This protein binds this small molecule.
Small molecule (SMILES): Nc1ncnc2c1ncn2[C@@H]1O[C@H](COP(=O)=O)[C@@H](O[P](=O)(O)OC[C@H]2O[C@@H](n3ccc(=O)[nH]c3=O)[C@H](O)[C@@H]2O)[C@H]1O

Binding-site contacts:
Ligand atom C2 contacts residue TRP38 of chain 6.B at 3.1 Å (hydrophobic).
Ligand atom N6 contacts residue VAL30 of chain 33.A at 4.3 Å.
Ligand atom O2' contacts residue HIS28 of chain 33.A at 3.2 Å (h-bond).
Ligand atom C8 contacts residue TRP38 of chain 6.B at 4.3 Å (hydrophobic).
Ligand atom C6 contacts residue TRP38 of chain 6.B at 3.6 Å (hydrophobic).
Ligand atom N3 contacts residue TRP38 of chain 6.B at 3.2 Å.
Ligand atom N6 contacts residue TRP38 of chain 6.B at 4.0 Å.
Ligand atom C4 contacts residue TRP38 of chain 6.B at 3.5 Å (hydrophobic).
Ligand atom O2' contacts residue TRP38 of chain 6.B at 4.2 Å.
Ligand atom N9 contacts residue TRP38 of chain 6.B at 3.7 Å.
Ligand atom C1' contacts residue TRP38 of chain 6.B at 4.0 Å (hydrophobic).
Ligand atom C5 contacts residue TRP38 of chain 6.B at 3.7 Å (hydrophobic).
Ligand atom N7 contacts residue TRP38 of chain 6.B at 4.2 Å.
Ligand atom N1 contacts residue TRP38 of chain 6.B at 3.3 Å.

Sequence of chain 6.B:
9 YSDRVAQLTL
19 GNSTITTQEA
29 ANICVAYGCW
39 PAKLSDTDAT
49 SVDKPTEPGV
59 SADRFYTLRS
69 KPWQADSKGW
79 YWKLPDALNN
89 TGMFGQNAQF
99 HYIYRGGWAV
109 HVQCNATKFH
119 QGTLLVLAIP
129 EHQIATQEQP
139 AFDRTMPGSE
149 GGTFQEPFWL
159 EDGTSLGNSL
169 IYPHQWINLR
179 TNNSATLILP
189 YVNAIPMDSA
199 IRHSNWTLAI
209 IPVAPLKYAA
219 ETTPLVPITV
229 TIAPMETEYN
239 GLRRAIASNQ

Sequence of chain 33.A:
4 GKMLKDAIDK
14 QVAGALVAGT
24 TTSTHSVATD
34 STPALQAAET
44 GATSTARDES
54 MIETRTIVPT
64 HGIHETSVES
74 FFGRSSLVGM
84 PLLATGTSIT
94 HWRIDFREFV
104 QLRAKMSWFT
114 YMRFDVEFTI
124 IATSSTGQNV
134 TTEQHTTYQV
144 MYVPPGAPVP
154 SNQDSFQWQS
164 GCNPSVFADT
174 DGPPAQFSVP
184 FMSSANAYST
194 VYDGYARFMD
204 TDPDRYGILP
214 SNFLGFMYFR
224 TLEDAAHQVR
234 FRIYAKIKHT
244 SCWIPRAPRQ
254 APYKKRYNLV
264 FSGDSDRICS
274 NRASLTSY